Binding-site contacts:
Ligand atom C8 contacts residue NDG1 of chain 1.E at 4.4 Å.
Ligand atom C7 contacts residue NDG1 of chain 1.E at 3.6 Å.
Ligand atom O5 contacts residue NDG1 of chain 1.E at 2.6 Å (h-bond).
Ligand atom C1 contacts residue NDG1 of chain 1.E at 3.1 Å.
Ligand atom C3 contacts residue THR79 of chain 1.C at 4.4 Å.
Ligand atom C4 contacts residue THR79 of chain 1.C at 4.4 Å.
Ligand atom O3 contacts residue THR79 of chain 1.C at 3.3 Å.
Ligand atom O1 contacts residue NDG1 of chain 1.E at 3.9 Å.
Ligand atom O7 contacts residue NDG1 of chain 1.E at 3.3 Å.
Ligand atom N2 contacts residue NDG1 of chain 1.E at 3.3 Å.
Ligand atom O4 contacts residue THR79 of chain 1.C at 4.3 Å.
Ligand atom C5 contacts residue NDG1 of chain 1.E at 3.8 Å.
Ligand atom C2 contacts residue NDG1 of chain 1.E at 3.9 Å.

Sequence of chain 1.C:
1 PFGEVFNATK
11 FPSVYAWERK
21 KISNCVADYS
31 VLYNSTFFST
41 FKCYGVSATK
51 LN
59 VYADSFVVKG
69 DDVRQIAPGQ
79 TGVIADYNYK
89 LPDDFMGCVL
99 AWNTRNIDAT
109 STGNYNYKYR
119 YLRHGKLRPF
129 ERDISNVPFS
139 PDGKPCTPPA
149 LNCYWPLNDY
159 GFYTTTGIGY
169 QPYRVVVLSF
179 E

A protein and the small-molecule ligand that binds it are described below.
Small molecule (SMILES): CC(=O)N[C@@H]1[C@@H](O)[C@H](O)[C@@H](CO)O[C@H]1O